A protein and the small-molecule ligand that binds it are described below.
Small molecule (SMILES): CC[C@H](C)[C@H](NC(=O)[C@H](C)NC(=O)[C@@H]1C=CC=N1)C(=O)N[C@H](C(=O)N[C@@H](CC(N)=O)C(=O)N[C@@H](CCCN=C(N)N)C(=O)N1CCC[C@H]1C(=O)N[C@H](C=O)CCC(N)=O)[C@@H](C)CC

Sequence of chain 1.A:
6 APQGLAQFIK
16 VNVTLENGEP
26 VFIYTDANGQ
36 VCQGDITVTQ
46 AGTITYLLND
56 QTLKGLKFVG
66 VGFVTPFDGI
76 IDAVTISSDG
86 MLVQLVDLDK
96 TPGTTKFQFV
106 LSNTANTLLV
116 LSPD

Binding-site contacts:
Ligand atom CA contacts residue ASP40 of chain 1.A at 3.5 Å.
Ligand atom OE1 contacts residue GLN45 of chain 1.A at 3.3 Å.
Ligand atom CG contacts residue ASP92 of chain 1.A at 3.5 Å.
Ligand atom CB contacts residue ASP94 of chain 1.A at 3.3 Å.
Ligand atom CB contacts residue THR100 of chain 1.A at 3.4 Å.
Ligand atom O contacts residue THR44 of chain 1.A at 3.4 Å (h-bond).
Ligand atom N contacts residue VAL43 of chain 1.A at 2.9 Å (h-bond).
Ligand atom O contacts residue PHE102 of chain 1.A at 2.9 Å (h-bond).
Ligand atom O contacts residue VAL43 of chain 1.A at 2.8 Å (h-bond).
Ligand atom O contacts residue ASP94 of chain 1.A at 2.8 Å (salt-bridge).
Ligand atom O contacts residue THR42 of chain 1.A at 3.4 Å.
Ligand atom CB contacts residue ASP40 of chain 1.A at 3.5 Å.
Ligand atom N contacts residue ASP94 of chain 1.A at 3.2 Å (salt-bridge).
Ligand atom O contacts residue ASP40 of chain 1.A at 3.3 Å.
Ligand atom ND2 contacts residue ASP92 of chain 1.A at 3.1 Å (salt-bridge).
Ligand atom O contacts residue VAL43 of chain 1.A at 3.5 Å (h-bond).
Ligand atom ND2 contacts residue ILE75 of chain 1.A at 3.1 Å (h-bond).
Ligand atom N contacts residue PHE102 of chain 1.A at 3.0 Å (h-bond).
Ligand atom ND2 contacts residue THR96 of chain 1.A at 2.9 Å (h-bond).
Ligand atom CA contacts residue ASP94 of chain 1.A at 3.4 Å.
Ligand atom N contacts residue ASP40 of chain 1.A at 2.8 Å (salt-bridge).
Ligand atom OD1 contacts residue ASP92 of chain 1.A at 2.5 Å (salt-bridge).
Ligand atom CB contacts residue THR96 of chain 1.A at 3.1 Å.
Ligand atom O contacts residue GLY98 of chain 1.A at 3.2 Å (h-bond).
Ligand atom C contacts residue ASP94 of chain 1.A at 3.3 Å.
Ligand atom CA contacts residue ILE41 of chain 1.A at 3.2 Å (hydrophobic).
Ligand atom O contacts residue THR99 of chain 1.A at 3.2 Å.
Ligand atom CD1 contacts residue ILE41 of chain 1.A at 3.3 Å (hydrophobic).
Ligand atom N contacts residue ILE41 of chain 1.A at 2.9 Å (h-bond).
Ligand atom CD contacts residue PRO97 of chain 1.A at 3.5 Å (hydrophobic).
Ligand atom O contacts residue THR100 of chain 1.A at 2.9 Å (h-bond).
Ligand atom CG2 contacts residue ASP92 of chain 1.A at 3.5 Å.
Ligand atom CA contacts residue THR100 of chain 1.A at 3.2 Å.
Ligand atom N contacts residue ASP94 of chain 1.A at 3.3 Å (salt-bridge).
Ligand atom O contacts residue ILE41 of chain 1.A at 3.1 Å (h-bond).
Ligand atom CG1 contacts residue PHE102 of chain 1.A at 3.5 Å (hydrophobic).
Ligand atom CG contacts residue THR44 of chain 1.A at 3.3 Å.
Ligand atom N contacts residue GLY98 of chain 1.A at 2.7 Å (h-bond).
Ligand atom CB contacts residue ASP94 of chain 1.A at 3.2 Å.
Ligand atom N contacts residue THR100 of chain 1.A at 2.9 Å (h-bond).